Sequence of chain 1.A:
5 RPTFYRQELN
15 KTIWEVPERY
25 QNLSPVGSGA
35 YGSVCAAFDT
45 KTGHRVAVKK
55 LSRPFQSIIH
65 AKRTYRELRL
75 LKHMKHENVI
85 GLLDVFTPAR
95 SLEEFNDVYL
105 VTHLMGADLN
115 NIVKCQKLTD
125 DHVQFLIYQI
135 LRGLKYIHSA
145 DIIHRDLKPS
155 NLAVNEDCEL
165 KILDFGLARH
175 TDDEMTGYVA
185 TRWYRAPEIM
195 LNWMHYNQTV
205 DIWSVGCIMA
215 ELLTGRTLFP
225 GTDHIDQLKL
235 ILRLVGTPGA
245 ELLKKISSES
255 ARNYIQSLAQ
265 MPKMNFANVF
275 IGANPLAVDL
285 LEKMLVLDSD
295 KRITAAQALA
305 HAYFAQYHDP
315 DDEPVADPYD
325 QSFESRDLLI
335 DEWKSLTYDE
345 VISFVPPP

A protein and the small-molecule ligand that binds it are described below.
Small molecule (SMILES): C/C(=N\Cc1cccnc1)c1ccc(Cl)cc1

Binding-site contacts:
Ligand atom C contacts residue PHE129 of chain 1.A at 4.3 Å (hydrophobic).
Ligand atom N contacts residue PHE129 of chain 1.A at 4.1 Å.
Ligand atom C13 contacts residue PHE129 of chain 1.A at 3.9 Å (hydrophobic).
Ligand atom C7 contacts residue ASP161 of chain 1.A at 3.1 Å.
Ligand atom C5 contacts residue CYS162 of chain 1.A at 4.0 Å (hydrophobic).
Ligand atom C contacts residue HIS126 of chain 1.A at 4.1 Å.
Ligand atom C6 contacts residue ASP161 of chain 1.A at 4.0 Å.
Ligand atom C4 contacts residue ASP161 of chain 1.A at 3.8 Å.
Ligand atom C4 contacts residue PHE129 of chain 1.A at 4.3 Å (hydrophobic).
Ligand atom C1 contacts residue PHE129 of chain 1.A at 3.8 Å (hydrophobic).
Ligand atom C4 contacts residue CYS162 of chain 1.A at 4.1 Å (hydrophobic).
Ligand atom C8 contacts residue PHE129 of chain 1.A at 4.3 Å (hydrophobic).
Ligand atom C1 contacts residue TYR311 of chain 1.A at 3.1 Å (hydrophobic).
Ligand atom CL contacts residue HIS126 of chain 1.A at 3.0 Å.
Ligand atom C2 contacts residue TYR311 of chain 1.A at 3.4 Å (hydrophobic).
Ligand atom C5 contacts residue HIS126 of chain 1.A at 4.1 Å.
Ligand atom C3 contacts residue PHE129 of chain 1.A at 3.7 Å (hydrophobic).
Ligand atom CL contacts residue ASP125 of chain 1.A at 3.7 Å.
Ligand atom C6 contacts residue PHE129 of chain 1.A at 3.7 Å (hydrophobic).
Ligand atom C3 contacts residue ASP161 of chain 1.A at 4.2 Å.
Ligand atom N1 contacts residue TYR311 of chain 1.A at 3.7 Å.
Ligand atom C7 contacts residue PHE129 of chain 1.A at 3.9 Å (hydrophobic).
Ligand atom C13 contacts residue TYR311 of chain 1.A at 4.1 Å (hydrophobic).
Ligand atom C2 contacts residue PHE129 of chain 1.A at 3.4 Å (hydrophobic).
Ligand atom C1 contacts residue ASP125 of chain 1.A at 4.3 Å.
Ligand atom C contacts residue TYR311 of chain 1.A at 4.3 Å (hydrophobic).